Binding-site contacts:
Ligand atom C6 contacts residue PHE157 of chain 1.B at 4.0 Å (hydrophobic).
Ligand atom O4 contacts residue TRP341 of chain 1.B at 3.8 Å.
Ligand atom O6 contacts residue TYR156 of chain 1.B at 3.4 Å (h-bond).
Ligand atom C2 contacts residue TRP341 of chain 1.B at 3.9 Å (hydrophobic).
Ligand atom C1 contacts residue TYR156 of chain 1.B at 3.5 Å (hydrophobic).
Ligand atom C1 contacts residue ASP15 of chain 1.B at 3.9 Å.
Ligand atom O2 contacts residue GLU112 of chain 1.B at 3.3 Å (salt-bridge).
Ligand atom C6 contacts residue PRO155 of chain 1.B at 4.1 Å (hydrophobic).
Ligand atom O6 contacts residue PHE157 of chain 1.B at 3.6 Å.
Ligand atom O3 contacts residue GLU112 of chain 1.B at 3.9 Å.
Ligand atom O6 contacts residue PRO155 of chain 1.B at 3.3 Å.
Ligand atom C3 contacts residue ASP66 of chain 1.B at 3.5 Å.
Ligand atom C4 contacts residue TYR156 of chain 1.B at 4.0 Å (hydrophobic).
Ligand atom C3 contacts residue TRP341 of chain 1.B at 3.8 Å (hydrophobic).
Ligand atom O2 contacts residue TRP63 of chain 1.B at 4.0 Å.
Ligand atom O3 contacts residue ASP66 of chain 1.B at 2.4 Å (salt-bridge).
Ligand atom O3 contacts residue ARG67 of chain 1.B at 3.7 Å.
Ligand atom O5 contacts residue TRP231 of chain 1.B at 4.0 Å.
Ligand atom O1 contacts residue ASN13 of chain 1.B at 3.4 Å (h-bond).
Ligand atom C4 contacts residue TRP341 of chain 1.B at 3.4 Å (hydrophobic).
Ligand atom O2 contacts residue TRP231 of chain 1.B at 4.0 Å.
Ligand atom O6 contacts residue GLU154 of chain 1.B at 2.7 Å (salt-bridge).
Ligand atom C2 contacts residue GLU112 of chain 1.B at 4.0 Å.
Ligand atom O3 contacts residue TRP63 of chain 1.B at 3.6 Å (h-bond).
Ligand atom O3 contacts residue TRP341 of chain 1.B at 3.6 Å (h-bond).
Ligand atom C1 contacts residue TRP231 of chain 1.B at 3.7 Å (hydrophobic).
Ligand atom C2 contacts residue ASP66 of chain 1.B at 3.5 Å.
Ligand atom C6 contacts residue GLU154 of chain 1.B at 3.6 Å.
Ligand atom O5 contacts residue TYR156 of chain 1.B at 3.2 Å.
Ligand atom C6 contacts residue TYR156 of chain 1.B at 3.7 Å (hydrophobic).
Ligand atom O2 contacts residue ASP66 of chain 1.B at 2.9 Å (salt-bridge).
Ligand atom O2 contacts residue ALA64 of chain 1.B at 3.4 Å.
Ligand atom O2 contacts residue LYS16 of chain 1.B at 3.1 Å (salt-bridge).
Ligand atom C2 contacts residue TRP231 of chain 1.B at 3.7 Å (hydrophobic).
Ligand atom O5 contacts residue TRP341 of chain 1.B at 4.0 Å.
Ligand atom O3 contacts residue ALA64 of chain 1.B at 3.7 Å.
Ligand atom C3 contacts residue TRP63 of chain 1.B at 3.9 Å (hydrophobic).
Ligand atom C6 contacts residue TRP341 of chain 1.B at 3.6 Å (hydrophobic).
Ligand atom O4 contacts residue ARG67 of chain 1.B at 3.1 Å (salt-bridge).
Ligand atom O1 contacts residue ASP15 of chain 1.B at 3.5 Å (salt-bridge).

A small-molecule ligand and the protein it binds are described below.
Small molecule (SMILES): OC[C@H]1O[C@H](O[C@H]2[C@H](O)[C@@H](O)[C@@H](O)O[C@@H]2CO)[C@H](O)[C@@H](O)[C@@H]1O

Sequence of chain 1.B:
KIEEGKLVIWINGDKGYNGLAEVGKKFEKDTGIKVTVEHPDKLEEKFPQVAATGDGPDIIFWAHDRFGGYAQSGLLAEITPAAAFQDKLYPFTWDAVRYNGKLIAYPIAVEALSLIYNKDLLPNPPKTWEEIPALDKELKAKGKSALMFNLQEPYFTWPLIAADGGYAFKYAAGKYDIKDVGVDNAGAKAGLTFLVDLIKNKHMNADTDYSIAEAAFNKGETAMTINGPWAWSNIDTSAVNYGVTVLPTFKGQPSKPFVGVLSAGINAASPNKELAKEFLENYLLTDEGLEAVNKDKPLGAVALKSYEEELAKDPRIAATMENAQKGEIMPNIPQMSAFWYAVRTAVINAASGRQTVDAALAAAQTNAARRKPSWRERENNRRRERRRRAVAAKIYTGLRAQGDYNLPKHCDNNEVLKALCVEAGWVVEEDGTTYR